Binding-site contacts:
Ligand atom CAK contacts residue LYS35 of chain 1.A at 3.6 Å.
Ligand atom CAE contacts residue VAL20 of chain 1.A at 4.1 Å (hydrophobic).
Ligand atom CAD contacts residue LEU142 of chain 1.A at 4.1 Å (hydrophobic).
Ligand atom CAA contacts residue ILE153 of chain 1.A at 4.1 Å (hydrophobic).
Ligand atom NAT contacts residue LEU88 of chain 1.A at 3.9 Å.
Ligand atom CAK contacts residue VAL20 of chain 1.A at 4.1 Å (hydrophobic).
Ligand atom NAC contacts residue ILE153 of chain 1.A at 3.9 Å.
Ligand atom NAT contacts residue ASP154 of chain 1.A at 3.8 Å.
Ligand atom CAQ contacts residue ILE153 of chain 1.A at 3.9 Å (hydrophobic).
Ligand atom CLAJ contacts residue ILE72 of chain 1.A at 4.1 Å.
Ligand atom CAK contacts residue ILE153 of chain 1.A at 4.2 Å (hydrophobic).
Ligand atom CAA contacts residue LEU88 of chain 1.A at 3.7 Å (hydrophobic).
Ligand atom CAF contacts residue VAL20 of chain 1.A at 3.8 Å (hydrophobic).
Ligand atom OAS contacts residue ASP154 of chain 1.A at 3.6 Å.
Ligand atom CLAJ contacts residue ALA33 of chain 1.A at 3.5 Å.
Ligand atom CAQ contacts residue LEU142 of chain 1.A at 3.9 Å (hydrophobic).
Ligand atom CAI contacts residue LEU142 of chain 1.A at 3.8 Å (hydrophobic).
Ligand atom CAB contacts residue VAL20 of chain 1.A at 4.0 Å (hydrophobic).
Ligand atom CAR contacts residue LEU142 of chain 1.A at 3.8 Å (hydrophobic).
Ligand atom CAV contacts residue VAL94 of chain 1.A at 3.4 Å (hydrophobic).
Ligand atom NAC contacts residue VAL20 of chain 1.A at 3.8 Å.
Ligand atom OAS contacts residue LYS35 of chain 1.A at 3.5 Å (salt-bridge).
Ligand atom CAB contacts residue ILE153 of chain 1.A at 3.8 Å (hydrophobic).
Ligand atom CAO contacts residue ASP96 of chain 1.A at 4.1 Å.
Ligand atom CLAJ contacts residue LEU142 of chain 1.A at 4.0 Å.
Ligand atom NAP contacts residue GLU139 of chain 1.A at 3.2 Å (salt-bridge).
Ligand atom CAQ contacts residue GLU139 of chain 1.A at 3.2 Å.
Ligand atom NAT contacts residue LYS35 of chain 1.A at 3.0 Å (salt-bridge).
Ligand atom CAD contacts residue ALA33 of chain 1.A at 4.0 Å (hydrophobic).
Ligand atom CAE contacts residue LEU142 of chain 1.A at 4.0 Å (hydrophobic).
Ligand atom CLAX contacts residue ARG90 of chain 1.A at 3.9 Å.
Ligand atom CLAX contacts residue LEU142 of chain 1.A at 3.6 Å.
Ligand atom OAS contacts residue VAL20 of chain 1.A at 4.0 Å.
Ligand atom NAG contacts residue VAL20 of chain 1.A at 4.1 Å.
Ligand atom CLAJ contacts residue GLU89 of chain 1.A at 3.4 Å.
Ligand atom CAH contacts residue LEU12 of chain 1.A at 4.0 Å (hydrophobic).
Ligand atom OAS contacts residue PHE17 of chain 1.A at 3.5 Å.
Ligand atom CAU contacts residue LEU12 of chain 1.A at 3.5 Å (hydrophobic).
Ligand atom CAR contacts residue ILE153 of chain 1.A at 4.2 Å (hydrophobic).
Ligand atom CAQ contacts residue ASP96 of chain 1.A at 3.5 Å.

A protein and the small-molecule ligand that binds it are described below.
Small molecule (SMILES): NC(=O)c1cc(Cl)c2c(Cl)c(C3CC3)n(CC3CCNCC3)c2n1

Sequence of chain 1.A:
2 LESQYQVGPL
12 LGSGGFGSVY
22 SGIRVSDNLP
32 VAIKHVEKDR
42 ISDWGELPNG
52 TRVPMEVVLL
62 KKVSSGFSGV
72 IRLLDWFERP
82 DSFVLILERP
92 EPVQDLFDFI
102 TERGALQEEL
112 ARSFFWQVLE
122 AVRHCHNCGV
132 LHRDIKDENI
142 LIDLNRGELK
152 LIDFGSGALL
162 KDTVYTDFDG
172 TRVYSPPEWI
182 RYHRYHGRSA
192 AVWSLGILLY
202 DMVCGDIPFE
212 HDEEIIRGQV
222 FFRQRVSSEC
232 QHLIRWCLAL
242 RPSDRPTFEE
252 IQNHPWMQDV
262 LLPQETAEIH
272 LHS